Sequence of chain 1.B:
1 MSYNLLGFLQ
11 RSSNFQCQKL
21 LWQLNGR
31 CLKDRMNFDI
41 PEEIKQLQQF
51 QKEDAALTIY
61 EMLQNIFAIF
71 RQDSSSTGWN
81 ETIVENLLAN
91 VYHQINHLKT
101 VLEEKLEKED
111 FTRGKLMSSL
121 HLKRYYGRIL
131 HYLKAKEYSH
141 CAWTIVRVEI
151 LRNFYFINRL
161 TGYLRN

Binding-site contacts:
Ligand atom C4 contacts residue ASN80 of chain 1.B at 4.3 Å.
Ligand atom O2 contacts residue ASN86 of chain 1.B at 3.2 Å (h-bond).
Ligand atom C1 contacts residue THR82 of chain 1.B at 4.3 Å.
Ligand atom C2 contacts residue ASN86 of chain 1.B at 4.3 Å.
Ligand atom C3 contacts residue GLN23 of chain 1.B at 4.0 Å.
Ligand atom O4 contacts residue GLN23 of chain 1.B at 3.9 Å.
Ligand atom C2 contacts residue ASN80 of chain 1.B at 2.6 Å.
Ligand atom O5 contacts residue THR82 of chain 1.B at 3.6 Å.
Ligand atom O2 contacts residue ILE83 of chain 1.B at 3.8 Å.
Ligand atom C5 contacts residue ASN80 of chain 1.B at 3.7 Å.
Ligand atom O5 contacts residue ASN80 of chain 1.B at 2.4 Å (h-bond).
Ligand atom O6 contacts residue THR82 of chain 1.B at 4.1 Å.
Ligand atom C1 contacts residue ASN80 of chain 1.B at 1.5 Å.
Ligand atom C6 contacts residue ASN80 of chain 1.B at 4.2 Å.
Ligand atom C3 contacts residue ASN80 of chain 1.B at 3.9 Å.
Ligand atom C6 contacts residue THR82 of chain 1.B at 4.4 Å.
Ligand atom O2 contacts residue ASN80 of chain 1.B at 3.0 Å (h-bond).
Ligand atom C5 contacts residue THR82 of chain 1.B at 4.1 Å.
Ligand atom O3 contacts residue GLN23 of chain 1.B at 3.8 Å.

This small molecule binds to this protein.
Small molecule (SMILES): C[C@H]1O[C@H](OC[C@H]2OC[C@H](O)[C@@H](O)[C@@H]2O)[C@H](O)[C@@H](O)[C@@H]1O